Sequence of chain 1.A:
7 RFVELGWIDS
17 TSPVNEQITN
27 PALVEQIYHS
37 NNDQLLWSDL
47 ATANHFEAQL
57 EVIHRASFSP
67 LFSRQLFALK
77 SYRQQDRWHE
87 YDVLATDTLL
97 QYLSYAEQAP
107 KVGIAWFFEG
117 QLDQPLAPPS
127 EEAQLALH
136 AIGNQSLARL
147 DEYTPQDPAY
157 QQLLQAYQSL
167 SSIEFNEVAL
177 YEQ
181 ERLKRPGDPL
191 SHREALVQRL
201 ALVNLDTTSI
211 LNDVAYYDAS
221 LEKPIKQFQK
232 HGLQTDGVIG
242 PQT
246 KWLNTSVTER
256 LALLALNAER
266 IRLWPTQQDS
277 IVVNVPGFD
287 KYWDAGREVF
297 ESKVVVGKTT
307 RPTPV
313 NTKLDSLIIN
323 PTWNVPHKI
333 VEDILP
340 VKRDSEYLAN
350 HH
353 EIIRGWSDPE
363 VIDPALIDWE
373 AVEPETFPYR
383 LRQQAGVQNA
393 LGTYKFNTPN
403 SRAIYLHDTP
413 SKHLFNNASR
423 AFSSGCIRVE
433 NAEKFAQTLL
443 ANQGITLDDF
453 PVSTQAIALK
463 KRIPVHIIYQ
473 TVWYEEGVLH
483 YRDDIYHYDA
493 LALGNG

The small molecule below binds the protein below.
Small molecule (SMILES): N[C@H](CCC(=O)N[C@@H](CCC[C@H](N)C(=O)O)C(=O)O)C(=O)O

Binding-site contacts:
Ligand atom O04 contacts residue CYS428 of chain 1.A at 3.8 Å.
Ligand atom C12 contacts residue SER426 of chain 1.A at 3.9 Å.
Ligand atom C08 contacts residue PRO328 of chain 1.A at 3.8 Å (hydrophobic).
Ligand atom O02 contacts residue GLY427 of chain 1.A at 3.7 Å.
Ligand atom N14 contacts residue PRO328 of chain 1.A at 4.2 Å.
Ligand atom N01 contacts residue TRP325 of chain 1.A at 3.6 Å.
Ligand atom C10 contacts residue LEU393 of chain 1.A at 4.2 Å (hydrophobic).
Ligand atom C07 contacts residue PRO328 of chain 1.A at 4.2 Å (hydrophobic).
Ligand atom O05 contacts residue SER426 of chain 1.A at 3.0 Å (h-bond).
Ligand atom C02 contacts residue TYR407 of chain 1.A at 4.0 Å (hydrophobic).
Ligand atom C08 contacts residue ALA405 of chain 1.A at 3.9 Å (hydrophobic).
Ligand atom N02 contacts residue ALA405 of chain 1.A at 3.9 Å.
Ligand atom C01 contacts residue CYS428 of chain 1.A at 1.8 Å (hydrophobic).
Ligand atom C10 contacts residue HIS409 of chain 1.A at 3.5 Å.
Ligand atom C09 contacts residue CYS428 of chain 1.A at 4.2 Å (hydrophobic).
Ligand atom O02 contacts residue CYS428 of chain 1.A at 2.6 Å (h-bond).
Ligand atom N02 contacts residue CYS428 of chain 1.A at 3.6 Å.
Ligand atom O01 contacts residue SER426 of chain 1.A at 3.5 Å.
Ligand atom C09 contacts residue TYR407 of chain 1.A at 3.6 Å (hydrophobic).
Ligand atom O03 contacts residue PRO328 of chain 1.A at 4.3 Å.
Ligand atom C04 contacts residue CYS428 of chain 1.A at 4.1 Å (hydrophobic).
Ligand atom C02 contacts residue CYS428 of chain 1.A at 2.9 Å (hydrophobic).
Ligand atom O02 contacts residue SER426 of chain 1.A at 3.6 Å.
Ligand atom C12 contacts residue ARG430 of chain 1.A at 3.5 Å.
Ligand atom O04 contacts residue HIS409 of chain 1.A at 2.9 Å (h-bond).
Ligand atom C09 contacts residue TRP325 of chain 1.A at 3.3 Å (hydrophobic).
Ligand atom C11 contacts residue HIS409 of chain 1.A at 4.3 Å.
Ligand atom O09 contacts residue ALA405 of chain 1.A at 3.8 Å.
Ligand atom N14 contacts residue LYS330 of chain 1.A at 3.9 Å.
Ligand atom O04 contacts residue SER425 of chain 1.A at 3.6 Å.
Ligand atom O05 contacts residue SER425 of chain 1.A at 3.6 Å.
Ligand atom C04 contacts residue TRP325 of chain 1.A at 4.1 Å (hydrophobic).
Ligand atom O05 contacts residue ARG430 of chain 1.A at 3.0 Å (salt-bridge).
Ligand atom O03 contacts residue ALA405 of chain 1.A at 4.2 Å.
Ligand atom C12 contacts residue SER425 of chain 1.A at 4.0 Å.
Ligand atom C03 contacts residue PRO328 of chain 1.A at 3.9 Å (hydrophobic).
Ligand atom O04 contacts residue ARG430 of chain 1.A at 3.0 Å (salt-bridge).
Ligand atom C10 contacts residue CYS428 of chain 1.A at 4.0 Å (hydrophobic).
Ligand atom C12 contacts residue HIS409 of chain 1.A at 3.9 Å.
Ligand atom O09 contacts residue PRO328 of chain 1.A at 3.5 Å.